Sequence of chain 1.E:
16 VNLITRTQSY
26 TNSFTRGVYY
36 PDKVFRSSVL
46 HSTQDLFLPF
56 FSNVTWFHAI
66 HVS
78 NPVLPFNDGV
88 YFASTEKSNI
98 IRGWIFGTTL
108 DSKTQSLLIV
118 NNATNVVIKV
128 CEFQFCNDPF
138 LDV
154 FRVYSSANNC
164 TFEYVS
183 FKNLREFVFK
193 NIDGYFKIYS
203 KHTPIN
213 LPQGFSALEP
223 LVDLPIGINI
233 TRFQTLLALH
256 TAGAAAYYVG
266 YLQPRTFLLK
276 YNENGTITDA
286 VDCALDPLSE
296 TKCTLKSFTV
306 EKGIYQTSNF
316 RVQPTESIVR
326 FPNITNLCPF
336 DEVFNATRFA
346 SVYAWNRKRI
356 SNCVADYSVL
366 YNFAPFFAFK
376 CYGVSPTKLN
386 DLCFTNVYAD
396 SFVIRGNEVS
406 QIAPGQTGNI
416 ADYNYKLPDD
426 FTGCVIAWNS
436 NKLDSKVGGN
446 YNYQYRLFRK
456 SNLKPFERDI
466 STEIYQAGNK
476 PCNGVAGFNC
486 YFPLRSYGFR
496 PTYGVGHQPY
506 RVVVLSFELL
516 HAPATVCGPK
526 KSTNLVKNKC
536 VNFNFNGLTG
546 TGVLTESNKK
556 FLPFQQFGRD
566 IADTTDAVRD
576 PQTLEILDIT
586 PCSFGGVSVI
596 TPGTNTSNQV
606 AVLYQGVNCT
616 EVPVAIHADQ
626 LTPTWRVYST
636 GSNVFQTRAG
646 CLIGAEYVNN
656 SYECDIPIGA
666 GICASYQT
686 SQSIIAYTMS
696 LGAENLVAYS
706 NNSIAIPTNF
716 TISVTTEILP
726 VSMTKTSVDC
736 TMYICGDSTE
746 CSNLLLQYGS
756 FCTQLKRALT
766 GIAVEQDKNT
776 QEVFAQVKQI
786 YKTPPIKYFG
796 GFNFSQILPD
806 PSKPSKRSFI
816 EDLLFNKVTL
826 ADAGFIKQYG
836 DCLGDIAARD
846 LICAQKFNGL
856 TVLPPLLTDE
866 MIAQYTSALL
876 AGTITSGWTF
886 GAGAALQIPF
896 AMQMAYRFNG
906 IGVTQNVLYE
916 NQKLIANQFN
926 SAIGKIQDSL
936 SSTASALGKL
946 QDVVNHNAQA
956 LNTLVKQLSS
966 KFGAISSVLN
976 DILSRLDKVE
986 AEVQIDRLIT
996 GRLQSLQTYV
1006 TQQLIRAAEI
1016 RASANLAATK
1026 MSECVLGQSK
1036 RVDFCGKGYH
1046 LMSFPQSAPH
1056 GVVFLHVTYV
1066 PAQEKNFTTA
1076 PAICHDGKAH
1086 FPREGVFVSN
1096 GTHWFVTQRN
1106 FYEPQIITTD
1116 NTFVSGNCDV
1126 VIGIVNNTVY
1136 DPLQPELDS

A protein and the small-molecule ligand that binds it are described below.
Small molecule (SMILES): CC(=O)N[C@@H]1[C@@H](O)[C@H](O)[C@@H](CO)O[C@H]1O

Sequence of chain 1.F:
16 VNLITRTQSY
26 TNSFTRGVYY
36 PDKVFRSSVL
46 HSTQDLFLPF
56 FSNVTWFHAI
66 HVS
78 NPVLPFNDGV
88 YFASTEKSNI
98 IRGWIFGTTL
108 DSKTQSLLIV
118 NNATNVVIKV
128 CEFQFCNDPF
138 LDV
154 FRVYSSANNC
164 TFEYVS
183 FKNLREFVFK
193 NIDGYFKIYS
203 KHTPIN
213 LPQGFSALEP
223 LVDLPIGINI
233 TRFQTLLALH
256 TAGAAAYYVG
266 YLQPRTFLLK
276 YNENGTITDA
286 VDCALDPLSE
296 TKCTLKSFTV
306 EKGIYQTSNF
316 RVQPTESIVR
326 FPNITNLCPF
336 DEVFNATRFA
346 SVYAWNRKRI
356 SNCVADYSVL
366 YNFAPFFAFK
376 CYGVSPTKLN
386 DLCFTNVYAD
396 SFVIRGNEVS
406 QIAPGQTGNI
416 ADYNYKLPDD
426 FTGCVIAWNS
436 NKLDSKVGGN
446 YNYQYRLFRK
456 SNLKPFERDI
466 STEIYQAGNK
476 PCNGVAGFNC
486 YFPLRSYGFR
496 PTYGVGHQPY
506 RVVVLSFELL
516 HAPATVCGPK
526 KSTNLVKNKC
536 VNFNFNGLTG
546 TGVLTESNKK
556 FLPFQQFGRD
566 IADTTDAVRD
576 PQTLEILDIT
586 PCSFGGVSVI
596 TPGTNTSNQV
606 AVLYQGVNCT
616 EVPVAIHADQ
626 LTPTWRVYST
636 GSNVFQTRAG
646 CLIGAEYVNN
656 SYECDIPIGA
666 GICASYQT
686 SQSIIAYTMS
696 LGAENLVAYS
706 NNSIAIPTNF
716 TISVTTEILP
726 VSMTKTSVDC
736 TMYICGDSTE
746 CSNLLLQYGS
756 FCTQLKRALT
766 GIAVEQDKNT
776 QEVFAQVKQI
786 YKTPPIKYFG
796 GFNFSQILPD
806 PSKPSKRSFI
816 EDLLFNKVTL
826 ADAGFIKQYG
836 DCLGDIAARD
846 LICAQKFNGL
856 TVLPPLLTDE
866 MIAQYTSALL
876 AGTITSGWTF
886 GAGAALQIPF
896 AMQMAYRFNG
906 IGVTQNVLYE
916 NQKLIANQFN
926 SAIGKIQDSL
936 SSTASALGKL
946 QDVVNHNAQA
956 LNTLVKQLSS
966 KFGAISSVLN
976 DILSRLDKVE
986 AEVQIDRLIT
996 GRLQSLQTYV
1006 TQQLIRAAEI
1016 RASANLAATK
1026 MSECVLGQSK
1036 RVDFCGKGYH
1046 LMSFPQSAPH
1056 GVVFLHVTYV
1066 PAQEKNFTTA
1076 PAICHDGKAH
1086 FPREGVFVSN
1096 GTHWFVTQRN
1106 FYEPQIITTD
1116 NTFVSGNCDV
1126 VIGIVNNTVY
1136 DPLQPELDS

Binding-site contacts:
Ligand atom O7 contacts residue ASN457 of chain 1.F at 4.4 Å.
Ligand atom C8 contacts residue LEU458 of chain 1.F at 4.2 Å (hydrophobic).
Ligand atom C2 contacts residue ASN231 of chain 1.E at 2.6 Å.
Ligand atom N2 contacts residue ASN231 of chain 1.E at 3.1 Å (h-bond).
Ligand atom C8 contacts residue LYS459 of chain 1.F at 3.6 Å.
Ligand atom C5 contacts residue THR233 of chain 1.E at 3.8 Å.
Ligand atom O7 contacts residue GLU462 of chain 1.F at 3.6 Å (salt-bridge).
Ligand atom N2 contacts residue SER456 of chain 1.F at 3.4 Å (h-bond).
Ligand atom C8 contacts residue SER456 of chain 1.F at 4.0 Å.
Ligand atom C8 contacts residue ARG454 of chain 1.F at 4.2 Å.
Ligand atom C7 contacts residue ASN457 of chain 1.F at 4.0 Å.
Ligand atom C5 contacts residue ASN231 of chain 1.E at 3.5 Å.
Ligand atom C7 contacts residue ASN231 of chain 1.E at 3.3 Å.
Ligand atom O5 contacts residue ASN231 of chain 1.E at 2.2 Å (h-bond).
Ligand atom O5 contacts residue THR233 of chain 1.E at 4.0 Å.
Ligand atom C4 contacts residue ASN231 of chain 1.E at 4.2 Å.
Ligand atom O3 contacts residue SER456 of chain 1.F at 3.0 Å (h-bond).
Ligand atom C8 contacts residue ASN457 of chain 1.F at 3.0 Å.
Ligand atom C7 contacts residue GLU462 of chain 1.F at 3.9 Å.
Ligand atom C8 contacts residue GLU462 of chain 1.F at 3.6 Å.
Ligand atom O7 contacts residue ASN231 of chain 1.E at 3.0 Å (h-bond).
Ligand atom C1 contacts residue THR233 of chain 1.E at 4.4 Å.
Ligand atom O6 contacts residue ASN231 of chain 1.E at 4.5 Å.
Ligand atom C7 contacts residue SER456 of chain 1.F at 3.5 Å.
Ligand atom C3 contacts residue ASN231 of chain 1.E at 3.8 Å.
Ligand atom O7 contacts residue ARG454 of chain 1.F at 2.9 Å (salt-bridge).
Ligand atom O6 contacts residue THR105 of chain 1.E at 3.0 Å (h-bond).
Ligand atom C3 contacts residue SER456 of chain 1.F at 4.0 Å.
Ligand atom C6 contacts residue THR105 of chain 1.E at 3.5 Å.
Ligand atom C6 contacts residue THR233 of chain 1.E at 3.9 Å.
Ligand atom C1 contacts residue ASN231 of chain 1.E at 1.4 Å.
Ligand atom C5 contacts residue THR105 of chain 1.E at 4.4 Å.
Ligand atom O5 contacts residue THR105 of chain 1.E at 4.0 Å.
Ligand atom C2 contacts residue SER456 of chain 1.F at 3.8 Å.
Ligand atom C6 contacts residue ASN231 of chain 1.E at 4.2 Å.
Ligand atom O7 contacts residue SER456 of chain 1.F at 3.8 Å.
Ligand atom C7 contacts residue ARG454 of chain 1.F at 3.7 Å.